Binding-site contacts:
Ligand atom O contacts residue ASN492 of chain 6.PA at 4.2 Å.
Ligand atom CG contacts residue GLY495 of chain 6.PA at 4.4 Å.
Ligand atom CD2 contacts residue PRO438 of chain 6.PA at 4.4 Å (hydrophobic).
Ligand atom CE1 contacts residue PRO438 of chain 6.PA at 3.8 Å (hydrophobic).
Ligand atom CA contacts residue ARG442 of chain 6.PA at 3.6 Å.
Ligand atom CE1 contacts residue PHE496 of chain 6.PA at 3.6 Å (hydrophobic).
Ligand atom C contacts residue ASN492 of chain 6.PA at 4.0 Å.
Ligand atom CZ contacts residue PRO438 of chain 6.PA at 3.4 Å (hydrophobic).
Ligand atom N contacts residue ASN492 of chain 6.PA at 3.3 Å (h-bond).
Ligand atom CG contacts residue ASN492 of chain 6.PA at 4.3 Å.
Ligand atom N contacts residue SER491 of chain 6.PA at 4.1 Å.
Ligand atom CB contacts residue ASN492 of chain 6.PA at 3.8 Å.
Ligand atom CE1 contacts residue ILE434 of chain 6.PA at 3.9 Å (hydrophobic).
Ligand atom N contacts residue ARG442 of chain 6.PA at 4.2 Å.
Ligand atom CG contacts residue PHE496 of chain 6.PA at 4.0 Å (hydrophobic).
Ligand atom CB contacts residue PHE496 of chain 6.PA at 3.9 Å (hydrophobic).
Ligand atom O contacts residue PRO438 of chain 6.PA at 4.0 Å.
Ligand atom CE2 contacts residue ARG442 of chain 6.PA at 3.6 Å.
Ligand atom CD2 contacts residue ARG442 of chain 6.PA at 3.5 Å.
Ligand atom CD1 contacts residue ILE434 of chain 6.PA at 4.1 Å (hydrophobic).
Ligand atom CA contacts residue ASN492 of chain 6.PA at 3.3 Å.
Ligand atom CD1 contacts residue PHE496 of chain 6.PA at 3.7 Å (hydrophobic).
Ligand atom CZ contacts residue PHE496 of chain 6.PA at 3.9 Å (hydrophobic).
Ligand atom CD1 contacts residue ASN492 of chain 6.PA at 3.9 Å.
Ligand atom O contacts residue ARG442 of chain 6.PA at 4.3 Å.
Ligand atom C contacts residue ARG442 of chain 6.PA at 4.4 Å.
Ligand atom CB contacts residue GLY495 of chain 6.PA at 3.9 Å.
Ligand atom CE2 contacts residue PRO438 of chain 6.PA at 3.7 Å (hydrophobic).
Ligand atom CD1 contacts residue PRO438 of chain 6.PA at 4.4 Å (hydrophobic).

A small-molecule ligand and the protein it binds are described below.
Small molecule (SMILES): N[C@@H](Cc1ccccc1)C(=O)NCC=O

Sequence of chain 6.PA:
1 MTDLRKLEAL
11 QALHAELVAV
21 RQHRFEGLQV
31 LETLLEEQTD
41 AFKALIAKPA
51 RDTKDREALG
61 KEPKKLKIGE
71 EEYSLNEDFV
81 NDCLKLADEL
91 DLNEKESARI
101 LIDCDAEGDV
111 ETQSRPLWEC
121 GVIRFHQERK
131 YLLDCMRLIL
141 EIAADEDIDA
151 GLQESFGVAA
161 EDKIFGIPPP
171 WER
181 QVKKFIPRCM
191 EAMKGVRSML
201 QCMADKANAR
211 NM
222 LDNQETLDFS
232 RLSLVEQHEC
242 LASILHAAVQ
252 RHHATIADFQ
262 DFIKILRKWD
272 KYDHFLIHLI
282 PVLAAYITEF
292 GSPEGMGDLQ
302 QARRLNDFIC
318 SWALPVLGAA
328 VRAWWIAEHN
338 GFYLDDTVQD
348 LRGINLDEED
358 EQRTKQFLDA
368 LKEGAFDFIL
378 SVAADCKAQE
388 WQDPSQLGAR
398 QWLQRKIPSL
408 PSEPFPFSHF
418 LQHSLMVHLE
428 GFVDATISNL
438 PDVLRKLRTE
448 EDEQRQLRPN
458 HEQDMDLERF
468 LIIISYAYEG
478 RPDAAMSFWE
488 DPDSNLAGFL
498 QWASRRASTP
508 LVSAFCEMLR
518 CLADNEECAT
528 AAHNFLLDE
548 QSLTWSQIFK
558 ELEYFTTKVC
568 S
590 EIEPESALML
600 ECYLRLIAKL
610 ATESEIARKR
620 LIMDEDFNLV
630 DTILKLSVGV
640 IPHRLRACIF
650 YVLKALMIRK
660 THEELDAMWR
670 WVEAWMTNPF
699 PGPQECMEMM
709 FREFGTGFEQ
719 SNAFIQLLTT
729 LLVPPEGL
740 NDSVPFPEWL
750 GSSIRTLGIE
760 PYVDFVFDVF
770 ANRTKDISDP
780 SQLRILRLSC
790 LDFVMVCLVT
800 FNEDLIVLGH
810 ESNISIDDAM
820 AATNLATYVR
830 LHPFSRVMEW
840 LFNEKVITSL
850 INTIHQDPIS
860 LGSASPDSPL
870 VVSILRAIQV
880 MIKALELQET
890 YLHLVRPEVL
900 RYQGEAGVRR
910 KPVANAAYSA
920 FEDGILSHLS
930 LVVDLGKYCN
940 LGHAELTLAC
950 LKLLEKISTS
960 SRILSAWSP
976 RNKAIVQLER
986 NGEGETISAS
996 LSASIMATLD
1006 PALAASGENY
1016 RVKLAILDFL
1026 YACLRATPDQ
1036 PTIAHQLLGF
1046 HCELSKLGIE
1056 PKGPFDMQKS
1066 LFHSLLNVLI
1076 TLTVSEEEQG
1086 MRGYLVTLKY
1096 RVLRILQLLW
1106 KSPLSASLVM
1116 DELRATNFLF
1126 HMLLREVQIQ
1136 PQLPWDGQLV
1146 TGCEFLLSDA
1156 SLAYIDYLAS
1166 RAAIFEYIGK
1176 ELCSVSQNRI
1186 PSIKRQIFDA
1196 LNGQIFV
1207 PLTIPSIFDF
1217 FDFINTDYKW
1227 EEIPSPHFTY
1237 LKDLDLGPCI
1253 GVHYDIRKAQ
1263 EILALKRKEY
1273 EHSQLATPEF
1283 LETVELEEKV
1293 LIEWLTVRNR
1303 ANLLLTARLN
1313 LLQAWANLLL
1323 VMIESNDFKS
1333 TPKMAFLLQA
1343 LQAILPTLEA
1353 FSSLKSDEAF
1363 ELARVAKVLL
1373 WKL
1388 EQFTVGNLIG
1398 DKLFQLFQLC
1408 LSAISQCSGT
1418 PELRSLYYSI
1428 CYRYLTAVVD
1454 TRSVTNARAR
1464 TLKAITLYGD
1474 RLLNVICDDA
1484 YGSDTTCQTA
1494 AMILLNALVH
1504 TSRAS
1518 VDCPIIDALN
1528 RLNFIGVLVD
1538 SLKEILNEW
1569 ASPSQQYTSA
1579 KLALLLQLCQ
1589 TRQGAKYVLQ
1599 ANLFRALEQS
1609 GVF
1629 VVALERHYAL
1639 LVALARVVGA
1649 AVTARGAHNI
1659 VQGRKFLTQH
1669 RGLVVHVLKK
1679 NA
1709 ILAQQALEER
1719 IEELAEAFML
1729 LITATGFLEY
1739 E